Binding-site contacts:
Ligand atom C7 contacts residue LEU206 of chain 1.A at 3.8 Å (hydrophobic).
Ligand atom C3 contacts residue LYS93 of chain 1.A at 3.8 Å.
Ligand atom S1 contacts residue ASP150 of chain 1.A at 3.6 Å.
Ligand atom C13 contacts residue ASP150 of chain 1.A at 3.4 Å.
Ligand atom C10 contacts residue ALA91 of chain 1.A at 3.5 Å (hydrophobic).
Ligand atom C15 contacts residue ASP150 of chain 1.A at 3.3 Å.
Ligand atom O1 contacts residue LEU206 of chain 1.A at 3.7 Å.
Ligand atom CL1 contacts residue LEU206 of chain 1.A at 3.8 Å.
Ligand atom C4 contacts residue LYS93 of chain 1.A at 3.8 Å.
Ligand atom C6 contacts residue ALA91 of chain 1.A at 3.7 Å (hydrophobic).
Ligand atom F1 contacts residue ALA91 of chain 1.A at 3.4 Å.
Ligand atom O2 contacts residue ASP150 of chain 1.A at 3.7 Å.
Ligand atom C6 contacts residue LYS93 of chain 1.A at 3.6 Å.
Ligand atom N4 contacts residue MET149 of chain 1.A at 2.9 Å (h-bond).
Ligand atom N3 contacts residue ILE70 of chain 1.A at 3.8 Å.
Ligand atom C5 contacts residue MET146 of chain 1.A at 3.8 Å (hydrophobic).
Ligand atom C14 contacts residue ILE70 of chain 1.A at 3.5 Å (hydrophobic).
Ligand atom C6 contacts residue MET146 of chain 1.A at 3.6 Å (hydrophobic).
Ligand atom C15 contacts residue MET149 of chain 1.A at 3.8 Å (hydrophobic).
Ligand atom C11 contacts residue ILE70 of chain 1.A at 3.7 Å (hydrophobic).
Ligand atom N5 contacts residue ASP150 of chain 1.A at 3.7 Å.
Ligand atom C1 contacts residue LEU144 of chain 1.A at 3.4 Å (hydrophobic).
Ligand atom C13 contacts residue MET149 of chain 1.A at 3.7 Å (hydrophobic).
Ligand atom C10 contacts residue MET149 of chain 1.A at 3.7 Å (hydrophobic).
Ligand atom C3 contacts residue ILE124 of chain 1.A at 3.6 Å (hydrophobic).
Ligand atom C14 contacts residue MET149 of chain 1.A at 3.2 Å (hydrophobic).
Ligand atom CL1 contacts residue ILE124 of chain 1.A at 3.5 Å.
Ligand atom S1 contacts residue ALA151 of chain 1.A at 3.7 Å.
Ligand atom C1 contacts residue LEU126 of chain 1.A at 3.8 Å (hydrophobic).
Ligand atom F1 contacts residue VAL78 of chain 1.A at 3.2 Å.
Ligand atom O2 contacts residue ILE70 of chain 1.A at 3.7 Å.
Ligand atom C6 contacts residue LEU144 of chain 1.A at 3.4 Å (hydrophobic).
Ligand atom O3 contacts residue LEU148 of chain 1.A at 3.5 Å.
Ligand atom N2 contacts residue MET146 of chain 1.A at 3.4 Å (h-bond).
Ligand atom C5 contacts residue LYS93 of chain 1.A at 3.5 Å.
Ligand atom C2 contacts residue ILE124 of chain 1.A at 3.4 Å (hydrophobic).
Ligand atom C19 contacts residue ASN152 of chain 1.A at 3.7 Å.
Ligand atom C17 contacts residue ASP150 of chain 1.A at 3.6 Å.
Ligand atom N5 contacts residue MET149 of chain 1.A at 3.1 Å (h-bond).
Ligand atom C10 contacts residue GLU147 of chain 1.A at 3.8 Å.

The protein below binds the small molecule below.
Small molecule (SMILES): Cc1sc(C(=O)NC2COC2)cc1-n1cc(NC(=O)Nc2c(F)cccc2Cl)cn1

Sequence of chain 1.A:
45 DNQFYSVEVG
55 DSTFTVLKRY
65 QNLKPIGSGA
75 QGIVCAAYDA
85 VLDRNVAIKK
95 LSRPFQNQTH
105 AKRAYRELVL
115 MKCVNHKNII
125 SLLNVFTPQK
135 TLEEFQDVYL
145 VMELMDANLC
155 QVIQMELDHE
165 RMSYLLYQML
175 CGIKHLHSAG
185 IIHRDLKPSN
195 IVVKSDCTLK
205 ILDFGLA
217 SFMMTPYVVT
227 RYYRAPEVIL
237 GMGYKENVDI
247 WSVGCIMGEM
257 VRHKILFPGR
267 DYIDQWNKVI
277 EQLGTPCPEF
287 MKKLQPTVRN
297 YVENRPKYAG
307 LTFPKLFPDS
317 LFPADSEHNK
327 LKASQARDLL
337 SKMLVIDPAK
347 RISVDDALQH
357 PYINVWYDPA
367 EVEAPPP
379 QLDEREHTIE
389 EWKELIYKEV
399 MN